A protein and the small-molecule ligand that binds it are described below.
Small molecule (SMILES): O=C1C[C@@H](C(=O)O)NC(=O)N1

Binding-site contacts:
Ligand atom C2 contacts residue NCD1 of chain 1.B at 0.2 Å.
Ligand atom C2 contacts residue PRO243 of chain 1.A at 3.5 Å (hydrophobic).
Ligand atom O2 contacts residue PRO243 of chain 1.A at 3.3 Å.
Ligand atom O71 contacts residue HIS231 of chain 1.A at 3.0 Å (h-bond).
Ligand atom C5 contacts residue HIS14 of chain 1.A at 3.5 Å.
Ligand atom O72 contacts residue ARG16 of chain 1.A at 2.8 Å (salt-bridge).
Ligand atom C4 contacts residue THR103 of chain 1.A at 2.7 Å.
Ligand atom O71 contacts residue PHE104 of chain 1.A at 3.3 Å.
Ligand atom O2 contacts residue ARG202 of chain 1.A at 2.9 Å (salt-bridge).
Ligand atom O2 contacts residue NCD1 of chain 1.B at 0.4 Å (h-bond).
Ligand atom C4 contacts residue NCD1 of chain 1.B at 0.9 Å.
Ligand atom N3 contacts residue THR103 of chain 1.A at 2.7 Å (h-bond).
Ligand atom O4 contacts residue THR103 of chain 1.A at 2.5 Å (h-bond).
Ligand atom O71 contacts residue ARG16 of chain 1.A at 2.8 Å (salt-bridge).
Ligand atom C7 contacts residue NCD1 of chain 1.B at 0.2 Å.
Ligand atom O71 contacts residue NCD1 of chain 1.B at 0.2 Å (h-bond).
Ligand atom O2 contacts residue VAL201 of chain 1.A at 3.6 Å.
Ligand atom C4 contacts residue ZN1 of chain 1.G at 3.4 Å.
Ligand atom C5 contacts residue NCD1 of chain 1.B at 0.6 Å.
Ligand atom N3 contacts residue ARG202 of chain 1.A at 3.2 Å (salt-bridge).
Ligand atom O72 contacts residue HIS14 of chain 1.A at 3.4 Å (h-bond).
Ligand atom N1 contacts residue GLY244 of chain 1.A at 3.5 Å.
Ligand atom C7 contacts residue PHE104 of chain 1.A at 3.5 Å (hydrophobic).
Ligand atom C2 contacts residue ARG202 of chain 1.A at 3.6 Å.
Ligand atom O4 contacts residue ZN1 of chain 1.G at 2.6 Å.
Ligand atom O72 contacts residue NCD1 of chain 1.B at 0.5 Å (h-bond).
Ligand atom O4 contacts residue HIS131 of chain 1.A at 3.2 Å (h-bond).
Ligand atom C7 contacts residue ARG16 of chain 1.A at 3.3 Å.
Ligand atom O72 contacts residue ASN46 of chain 1.A at 2.9 Å (h-bond).
Ligand atom O72 contacts residue PHE104 of chain 1.A at 3.1 Å.
Ligand atom N3 contacts residue NCD1 of chain 1.B at 1.7 Å.
Ligand atom O4 contacts residue NCD1 of chain 1.B at 0.5 Å (h-bond).
Ligand atom C6 contacts residue NCD1 of chain 1.B at 0.5 Å.
Ligand atom C6 contacts residue ALA229 of chain 1.A at 3.4 Å (hydrophobic).
Ligand atom N1 contacts residue NCD1 of chain 1.B at 0.9 Å (h-bond).
Ligand atom O2 contacts residue GLY244 of chain 1.A at 3.3 Å (h-bond).
Ligand atom N1 contacts residue ALA229 of chain 1.A at 3.2 Å.
Ligand atom C5 contacts residue ZN1 of chain 1.F at 3.4 Å.
Ligand atom O71 contacts residue PRO243 of chain 1.A at 2.9 Å (h-bond).
Ligand atom N1 contacts residue PRO243 of chain 1.A at 3.1 Å (h-bond).

Sequence of chain 1.A:
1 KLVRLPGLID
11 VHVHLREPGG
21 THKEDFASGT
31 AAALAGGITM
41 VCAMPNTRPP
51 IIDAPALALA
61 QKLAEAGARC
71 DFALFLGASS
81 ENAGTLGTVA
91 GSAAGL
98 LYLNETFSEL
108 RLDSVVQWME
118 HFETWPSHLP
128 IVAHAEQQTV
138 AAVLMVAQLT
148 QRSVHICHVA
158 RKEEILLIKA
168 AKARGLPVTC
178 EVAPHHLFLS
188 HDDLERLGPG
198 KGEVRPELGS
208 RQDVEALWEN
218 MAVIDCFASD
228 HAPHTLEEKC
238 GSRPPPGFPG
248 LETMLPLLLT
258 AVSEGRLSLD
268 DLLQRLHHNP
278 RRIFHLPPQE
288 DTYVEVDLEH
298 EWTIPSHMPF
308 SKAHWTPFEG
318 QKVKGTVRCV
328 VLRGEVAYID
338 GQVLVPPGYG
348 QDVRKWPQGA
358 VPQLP